Binding-site contacts:
Ligand atom C2 contacts residue ASN157 of chain 1.A at 3.1 Å.
Ligand atom O7 contacts residue ASN157 of chain 1.A at 4.4 Å.
Ligand atom C7 contacts residue ASN157 of chain 1.A at 3.2 Å.
Ligand atom C5 contacts residue ASN157 of chain 1.A at 3.7 Å.
Ligand atom C3 contacts residue ASN157 of chain 1.A at 4.2 Å.
Ligand atom C8 contacts residue ASN157 of chain 1.A at 3.1 Å.
Ligand atom C1 contacts residue ASN157 of chain 1.A at 2.6 Å.
Ligand atom O5 contacts residue ASN157 of chain 1.A at 3.1 Å (h-bond).
Ligand atom O1 contacts residue ASN157 of chain 1.A at 3.2 Å.
Ligand atom C6 contacts residue ASN157 of chain 1.A at 4.3 Å.
Ligand atom N2 contacts residue ASN157 of chain 1.A at 2.5 Å (h-bond).

A protein and the small-molecule ligand that binds it are described below.
Small molecule (SMILES): CC(=O)N[C@@H]1[C@@H](O)[C@H](O)[C@@H](CO)O[C@H]1O

Sequence of chain 1.A:
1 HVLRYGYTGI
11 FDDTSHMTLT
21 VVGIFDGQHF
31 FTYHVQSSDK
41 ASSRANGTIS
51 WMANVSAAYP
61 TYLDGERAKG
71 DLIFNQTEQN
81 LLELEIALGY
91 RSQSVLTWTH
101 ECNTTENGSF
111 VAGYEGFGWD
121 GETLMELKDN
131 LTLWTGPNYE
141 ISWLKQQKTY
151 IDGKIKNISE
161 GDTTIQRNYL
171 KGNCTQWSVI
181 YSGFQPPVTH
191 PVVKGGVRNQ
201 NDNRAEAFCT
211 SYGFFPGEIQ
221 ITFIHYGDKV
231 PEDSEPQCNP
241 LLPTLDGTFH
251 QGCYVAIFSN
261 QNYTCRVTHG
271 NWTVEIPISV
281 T